Binding-site contacts:
Ligand atom C13 contacts residue LYS55 of chain 1.C at 3.6 Å.
Ligand atom O5 contacts residue PHE54 of chain 1.C at 3.6 Å.
Ligand atom C36 contacts residue HIS53 of chain 1.C at 3.6 Å.
Ligand atom O3 contacts residue LYS55 of chain 1.C at 2.6 Å (salt-bridge).
Ligand atom N1 contacts residue LYS55 of chain 1.C at 2.9 Å (salt-bridge).
Ligand atom C24 contacts residue GLU35 of chain 1.C at 3.5 Å.
Ligand atom C17 contacts residue HIS53 of chain 1.C at 3.6 Å.
Ligand atom C22 contacts residue GLU35 of chain 1.C at 3.5 Å.
Ligand atom O2 contacts residue SER36 of chain 1.C at 2.5 Å (h-bond).
Ligand atom C24 contacts residue LYS55 of chain 1.C at 3.2 Å.
Ligand atom O2 contacts residue SER34 of chain 1.C at 3.2 Å (h-bond).
Ligand atom C23 contacts residue ARG32 of chain 1.C at 3.6 Å.
Ligand atom C23 contacts residue SER42 of chain 1.C at 3.7 Å.
Ligand atom O1 contacts residue GLU35 of chain 1.C at 3.1 Å.
Ligand atom C37 contacts residue HIS53 of chain 1.C at 3.6 Å.
Ligand atom O8 contacts residue ARG13 of chain 1.C at 2.7 Å (salt-bridge).
Ligand atom N1 contacts residue LEU66 of chain 1.C at 2.9 Å (h-bond).
Ligand atom C15 contacts residue HIS53 of chain 1.C at 3.5 Å.
Ligand atom C40 contacts residue ARG13 of chain 1.C at 3.3 Å.
Ligand atom O3 contacts residue SER34 of chain 1.C at 2.7 Å (h-bond).
Ligand atom N3 contacts residue HIS53 of chain 1.C at 2.9 Å (h-bond).
Ligand atom O3 contacts residue SER42 of chain 1.C at 3.3 Å (h-bond).
Ligand atom C19 contacts residue ARG13 of chain 1.C at 3.5 Å.
Ligand atom C28 contacts residue LEU66 of chain 1.C at 3.5 Å (hydrophobic).
Ligand atom C24 contacts residue SER34 of chain 1.C at 3.3 Å.
Ligand atom O1 contacts residue ARG32 of chain 1.C at 3.0 Å (salt-bridge).
Ligand atom O1 contacts residue SER42 of chain 1.C at 3.0 Å (h-bond).
Ligand atom C20 contacts residue LYS55 of chain 1.C at 3.5 Å.
Ligand atom C35 contacts residue HIS53 of chain 1.C at 3.4 Å.
Ligand atom C24 contacts residue SER36 of chain 1.C at 3.4 Å.
Ligand atom C36 contacts residue PHE54 of chain 1.C at 3.6 Å (hydrophobic).
Ligand atom C23 contacts residue GLU35 of chain 1.C at 3.3 Å.
Ligand atom C29 contacts residue LEU66 of chain 1.C at 3.6 Å (hydrophobic).
Ligand atom O9 contacts residue ARG13 of chain 1.C at 3.4 Å (salt-bridge).
Ligand atom O5 contacts residue LYS55 of chain 1.C at 3.0 Å (salt-bridge).
Ligand atom O contacts residue ARG32 of chain 1.C at 2.8 Å (salt-bridge).
Ligand atom O8 contacts residue HIS53 of chain 1.C at 3.6 Å.
Ligand atom O2 contacts residue GLU35 of chain 1.C at 3.0 Å.
Ligand atom C38 contacts residue HIS53 of chain 1.C at 3.7 Å.
Ligand atom O contacts residue ARG13 of chain 1.C at 2.9 Å (salt-bridge).

Sequence of chain 1.C:
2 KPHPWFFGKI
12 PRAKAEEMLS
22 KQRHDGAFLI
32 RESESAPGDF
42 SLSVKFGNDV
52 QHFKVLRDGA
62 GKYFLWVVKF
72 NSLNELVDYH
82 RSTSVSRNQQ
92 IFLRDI

A protein and the small-molecule ligand that binds it are described below.
Small molecule (SMILES): NC(=O)CC1NC(=O)C2(CCCCC2)NC(=O)[C@@H](CC(=O)O)[C@@H](c2ccc(C(C(=O)O)C(=O)O)cc2)/C=C/C[C@@H](Cc2cccc3ccccc23)CNC1=O